Binding-site contacts:
Ligand atom O6 contacts residue GLU276 of chain 1.C at 3.1 Å (salt-bridge).
Ligand atom C7 contacts residue ASN186 of chain 1.C at 3.7 Å.
Ligand atom C2 contacts residue ASN186 of chain 1.C at 2.6 Å.
Ligand atom N2 contacts residue ASN186 of chain 1.C at 2.9 Å (h-bond).
Ligand atom C1 contacts residue GLN275 of chain 1.C at 4.2 Å.
Ligand atom C1 contacts residue THR188 of chain 1.C at 3.8 Å.
Ligand atom C3 contacts residue ASN186 of chain 1.C at 3.8 Å.
Ligand atom C6 contacts residue GLU276 of chain 1.C at 3.3 Å.
Ligand atom O5 contacts residue ASN186 of chain 1.C at 2.5 Å (h-bond).
Ligand atom C5 contacts residue THR188 of chain 1.C at 3.7 Å.
Ligand atom C5 contacts residue ASN186 of chain 1.C at 3.7 Å.
Ligand atom C6 contacts residue GLN275 of chain 1.C at 4.5 Å.
Ligand atom O7 contacts residue ASN186 of chain 1.C at 4.1 Å.
Ligand atom O6 contacts residue GLN275 of chain 1.C at 3.3 Å.
Ligand atom C4 contacts residue ASN186 of chain 1.C at 4.4 Å.
Ligand atom C1 contacts residue ASN186 of chain 1.C at 1.5 Å.
Ligand atom O5 contacts residue GLN275 of chain 1.C at 3.6 Å.
Ligand atom O5 contacts residue THR188 of chain 1.C at 3.9 Å.

The protein below binds the small molecule below.
Small molecule (SMILES): CC(=O)N[C@@H]1[C@@H](O)[C@H](O)[C@@H](CO)O[C@H]1O

Sequence of chain 1.C:
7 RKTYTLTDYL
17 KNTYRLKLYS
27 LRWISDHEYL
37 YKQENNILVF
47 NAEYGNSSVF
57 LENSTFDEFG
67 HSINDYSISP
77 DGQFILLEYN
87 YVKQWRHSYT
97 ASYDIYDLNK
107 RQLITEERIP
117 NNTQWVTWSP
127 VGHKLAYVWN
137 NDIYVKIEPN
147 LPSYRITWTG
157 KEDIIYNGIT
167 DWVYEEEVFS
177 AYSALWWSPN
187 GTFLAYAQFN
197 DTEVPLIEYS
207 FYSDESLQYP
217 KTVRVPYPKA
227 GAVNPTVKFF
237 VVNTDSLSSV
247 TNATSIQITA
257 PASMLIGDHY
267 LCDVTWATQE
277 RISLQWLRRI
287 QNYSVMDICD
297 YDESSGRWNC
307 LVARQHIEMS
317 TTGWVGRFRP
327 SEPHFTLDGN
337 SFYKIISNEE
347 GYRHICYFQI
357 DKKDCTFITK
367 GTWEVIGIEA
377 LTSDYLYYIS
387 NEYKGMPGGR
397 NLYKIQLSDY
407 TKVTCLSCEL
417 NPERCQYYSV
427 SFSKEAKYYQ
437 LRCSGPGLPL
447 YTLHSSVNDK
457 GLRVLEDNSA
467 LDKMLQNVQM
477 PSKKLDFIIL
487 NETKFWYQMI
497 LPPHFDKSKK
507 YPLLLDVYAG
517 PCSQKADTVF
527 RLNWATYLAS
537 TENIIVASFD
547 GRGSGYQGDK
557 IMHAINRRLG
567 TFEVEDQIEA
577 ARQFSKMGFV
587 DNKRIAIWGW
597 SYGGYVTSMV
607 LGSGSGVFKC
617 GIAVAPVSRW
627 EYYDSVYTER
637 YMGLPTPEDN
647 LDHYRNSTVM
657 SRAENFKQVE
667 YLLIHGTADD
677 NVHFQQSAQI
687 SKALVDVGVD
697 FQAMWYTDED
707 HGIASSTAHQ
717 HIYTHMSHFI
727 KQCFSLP